Binding-site contacts:
Ligand atom C1 contacts residue ASN192 of chain 1.C at 1.4 Å.
Ligand atom C6 contacts residue ARG180 of chain 1.C at 4.4 Å.
Ligand atom O5 contacts residue GLU50 of chain 1.C at 4.4 Å.
Ligand atom N2 contacts residue ASN192 of chain 1.C at 2.9 Å (h-bond).
Ligand atom O5 contacts residue ASN192 of chain 1.C at 2.4 Å (h-bond).
Ligand atom C8 contacts residue ASN192 of chain 1.C at 4.4 Å.
Ligand atom C5 contacts residue GLU50 of chain 1.C at 4.5 Å.
Ligand atom O7 contacts residue ASN192 of chain 1.C at 3.3 Å (h-bond).
Ligand atom C7 contacts residue ASN192 of chain 1.C at 3.3 Å.
Ligand atom C5 contacts residue ASN192 of chain 1.C at 3.7 Å.
Ligand atom C2 contacts residue ASN192 of chain 1.C at 2.5 Å.
Ligand atom C4 contacts residue ASN192 of chain 1.C at 4.3 Å.
Ligand atom O5 contacts residue ARG180 of chain 1.C at 4.3 Å.
Ligand atom C1 contacts residue GLU50 of chain 1.C at 4.0 Å.
Ligand atom C3 contacts residue ASN192 of chain 1.C at 3.8 Å.

Sequence of chain 1.C:
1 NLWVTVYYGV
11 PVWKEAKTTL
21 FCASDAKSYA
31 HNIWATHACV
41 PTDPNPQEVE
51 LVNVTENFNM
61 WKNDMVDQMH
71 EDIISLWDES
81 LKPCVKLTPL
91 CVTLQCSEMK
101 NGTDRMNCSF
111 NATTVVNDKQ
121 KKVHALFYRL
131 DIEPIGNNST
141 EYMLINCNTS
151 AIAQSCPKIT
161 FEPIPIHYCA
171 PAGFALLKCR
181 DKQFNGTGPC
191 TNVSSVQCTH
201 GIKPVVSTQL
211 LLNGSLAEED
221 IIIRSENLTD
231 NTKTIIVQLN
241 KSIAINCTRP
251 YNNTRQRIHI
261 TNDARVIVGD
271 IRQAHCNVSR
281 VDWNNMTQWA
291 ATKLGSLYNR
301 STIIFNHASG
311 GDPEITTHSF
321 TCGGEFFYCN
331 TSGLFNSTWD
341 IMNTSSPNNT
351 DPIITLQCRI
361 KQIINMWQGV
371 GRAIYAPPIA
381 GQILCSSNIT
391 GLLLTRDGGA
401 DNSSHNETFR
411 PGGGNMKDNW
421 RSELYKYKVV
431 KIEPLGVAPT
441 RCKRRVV

The small molecule below binds the protein below.
Small molecule (SMILES): CC(=O)N[C@@H]1[C@@H](O)[C@H](O)[C@@H](CO)O[C@H]1O